The small molecule below binds the protein below.
Small molecule (SMILES): Nc1ccn([C@@H]2O[C@H](CO[P](=O)(O)O[C@H]3[C@@H](O)[C@H](n4cnc5c(=O)nc(N)[nH]c54)O[C@@H]3CO[P](=O)(O)O[C@H]3[C@@H](O)[C@H](n4cnc5c(N)ncnc54)O[C@@H]3CO[P](=O)(O)O[C@H]3[C@@H](O)[C@H](n4ccc(=O)[nH]c4=O)O[C@@H]3CO[P](=O)(O)O[C@H]3[C@@H](O)[C@H](n4ccc(=O)[nH]c4=O)O[C@@H]3CO[P](=O)(O)O[C@H]3[C@@H](O)[C@H](n4cnc5c(N)ncnc54)O[C@@H]3CO[P](=O)(O)O[C@H]3[C@@H](O)[C@H](n4cnc5c(=O)nc(N)[nH]c54)O[C@@H]3CO[P](=O)(O)O[C@H]3[C@@H](O)[C@H](n4ccc(N)nc4=O)O[C@@H]3CO[P](=O)(O)O[C@H]3[C@@H](O)[C@H](n4cnc5c(N)ncnc54)O[C@@H]3COP(=O)=O)[C@@H](O)[C@H]2O)c(=O)n1

Binding-site contacts:
Ligand atom N1 contacts residue U3 of chain 1.P at 3.1 Å (h-bond).
Ligand atom C4 contacts residue G4 of chain 1.Q at 3.0 Å.
Ligand atom C5 contacts residue U2 of chain 1.Q at 3.2 Å.
Ligand atom O2 contacts residue G4 of chain 1.Q at 2.6 Å (h-bond).
Ligand atom C2 contacts residue U5 of chain 1.Q at 3.2 Å.
Ligand atom OP1 contacts residue ARG459 of chain 1.R at 3.1 Å.
Ligand atom N1 contacts residue C2 of chain 1.P at 2.7 Å (h-bond).
Ligand atom N3 contacts residue U5 of chain 1.Q at 2.7 Å (h-bond).
Ligand atom O4 contacts residue A1 of chain 1.Q at 2.4 Å (h-bond).
Ligand atom O6 contacts residue C2 of chain 1.P at 2.3 Å (h-bond).
Ligand atom O6 contacts residue C3 of chain 1.Q at 3.2 Å (h-bond).
Ligand atom C4 contacts residue U2 of chain 1.Q at 3.1 Å.
Ligand atom N4 contacts residue U5 of chain 1.Q at 2.6 Å (h-bond).
Ligand atom OP2 contacts residue ARG459 of chain 1.R at 3.2 Å.
Ligand atom OP2 contacts residue U2 of chain 1.Q at 3.0 Å (h-bond).
Ligand atom C4 contacts residue A1 of chain 1.Q at 3.1 Å.
Ligand atom N2 contacts residue U3 of chain 1.P at 3.1 Å.
Ligand atom N4 contacts residue G4 of chain 1.Q at 2.5 Å (h-bond).
Ligand atom O4 contacts residue SER514 of chain 1.R at 3.1 Å (h-bond).
Ligand atom C6 contacts residue C2 of chain 1.P at 3.1 Å.
Ligand atom N1 contacts residue C3 of chain 1.Q at 2.4 Å (h-bond).
Ligand atom N3 contacts residue SER514 of chain 1.R at 3.1 Å (h-bond).
Ligand atom N6 contacts residue U3 of chain 1.P at 2.4 Å (h-bond).
Ligand atom O6 contacts residue A1 of chain 1.Q at 2.4 Å (h-bond).
Ligand atom C6 contacts residue G4 of chain 1.Q at 3.1 Å.
Ligand atom O2 contacts residue G1 of chain 1.P at 2.6 Å (h-bond).
Ligand atom O2' contacts residue GLY683 of chain 1.R at 2.5 Å (h-bond).
Ligand atom O2 contacts residue U5 of chain 1.Q at 2.9 Å (h-bond).
Ligand atom N3 contacts residue G4 of chain 1.Q at 2.5 Å (h-bond).
Ligand atom O4' contacts residue GLY683 of chain 1.R at 2.9 Å (h-bond).
Ligand atom N2 contacts residue C2 of chain 1.P at 3.0 Å (h-bond).
Ligand atom O6 contacts residue U2 of chain 1.Q at 3.0 Å (h-bond).
Ligand atom N4 contacts residue U2 of chain 1.Q at 2.4 Å (h-bond).
Ligand atom O5' contacts residue ASN807 of chain 1.R at 3.0 Å (h-bond).
Ligand atom OP2 contacts residue ASN807 of chain 1.R at 2.4 Å (h-bond).
Ligand atom O2' contacts residue SER684 of chain 1.R at 3.1 Å (h-bond).
Ligand atom N1 contacts residue U3 of chain 1.P at 3.0 Å (h-bond).
Ligand atom N3 contacts residue G1 of chain 1.P at 3.1 Å (h-bond).
Ligand atom C6 contacts residue A1 of chain 1.Q at 3.1 Å.
Ligand atom OP1 contacts residue LYS490 of chain 1.R at 2.3 Å (salt-bridge).

Sequence of chain 1.R:
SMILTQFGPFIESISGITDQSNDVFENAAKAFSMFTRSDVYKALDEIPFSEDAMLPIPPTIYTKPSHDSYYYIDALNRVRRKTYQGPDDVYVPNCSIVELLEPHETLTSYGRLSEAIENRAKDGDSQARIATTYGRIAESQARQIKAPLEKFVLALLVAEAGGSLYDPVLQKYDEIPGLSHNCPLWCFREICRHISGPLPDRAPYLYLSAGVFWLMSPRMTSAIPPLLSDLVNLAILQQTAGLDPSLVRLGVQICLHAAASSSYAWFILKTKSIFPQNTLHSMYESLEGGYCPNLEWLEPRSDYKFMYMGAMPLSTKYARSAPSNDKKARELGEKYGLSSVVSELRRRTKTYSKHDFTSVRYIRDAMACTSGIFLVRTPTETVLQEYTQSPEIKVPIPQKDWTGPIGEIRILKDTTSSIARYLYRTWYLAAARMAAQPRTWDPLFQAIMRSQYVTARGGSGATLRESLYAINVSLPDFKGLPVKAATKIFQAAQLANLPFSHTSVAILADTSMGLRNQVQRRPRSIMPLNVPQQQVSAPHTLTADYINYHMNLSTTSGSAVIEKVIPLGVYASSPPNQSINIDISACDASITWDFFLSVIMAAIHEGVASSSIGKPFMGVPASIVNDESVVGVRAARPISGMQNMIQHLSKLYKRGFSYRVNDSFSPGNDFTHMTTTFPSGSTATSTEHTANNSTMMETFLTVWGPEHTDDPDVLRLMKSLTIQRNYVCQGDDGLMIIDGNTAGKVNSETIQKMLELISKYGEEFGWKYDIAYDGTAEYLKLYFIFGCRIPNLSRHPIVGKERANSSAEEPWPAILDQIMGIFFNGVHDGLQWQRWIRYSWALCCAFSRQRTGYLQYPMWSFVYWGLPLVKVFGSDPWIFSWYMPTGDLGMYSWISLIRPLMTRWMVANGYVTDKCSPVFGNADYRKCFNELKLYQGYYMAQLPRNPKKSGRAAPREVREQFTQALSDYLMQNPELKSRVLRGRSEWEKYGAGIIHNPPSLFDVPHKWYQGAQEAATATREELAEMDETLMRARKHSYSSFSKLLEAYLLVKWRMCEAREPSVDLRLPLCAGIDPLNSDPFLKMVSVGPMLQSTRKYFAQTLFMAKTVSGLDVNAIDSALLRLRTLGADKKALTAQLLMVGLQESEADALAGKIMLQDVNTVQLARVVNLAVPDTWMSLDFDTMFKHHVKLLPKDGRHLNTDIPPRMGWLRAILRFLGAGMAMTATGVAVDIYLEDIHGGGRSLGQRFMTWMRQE